This protein binds this small molecule.
Small molecule (SMILES): [H]/N=C(/N)c1cc(-c2cccc(NC(=O)C(C)(C)Oc3ccc(C(C)=O)cc3)c2)cs1

Sequence of chain 1.A:
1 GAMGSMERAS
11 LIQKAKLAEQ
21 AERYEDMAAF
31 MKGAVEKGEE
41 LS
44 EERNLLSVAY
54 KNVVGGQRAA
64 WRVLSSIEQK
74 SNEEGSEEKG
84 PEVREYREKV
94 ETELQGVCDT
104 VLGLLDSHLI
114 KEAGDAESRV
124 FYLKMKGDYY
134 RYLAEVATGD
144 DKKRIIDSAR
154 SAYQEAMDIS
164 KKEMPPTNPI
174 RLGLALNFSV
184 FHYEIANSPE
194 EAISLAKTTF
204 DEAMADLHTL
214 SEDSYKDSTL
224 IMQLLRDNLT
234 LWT

Binding-site contacts:
Ligand atom C04 contacts residue ASN47 of chain 1.A at 4.3 Å.
Ligand atom C09 contacts residue CSO43 of chain 1.A at 3.8 Å.
Ligand atom C21 contacts residue LYS127 of chain 1.A at 3.8 Å.
Ligand atom C07 contacts residue ASN47 of chain 1.A at 3.7 Å.
Ligand atom C25 contacts residue VAL5 of chain 1.B at 4.3 Å (hydrophobic).
Ligand atom S30 contacts residue GLU44 of chain 1.A at 3.7 Å.
Ligand atom C02 contacts residue LEU48 of chain 1.A at 4.1 Å (hydrophobic).
Ligand atom C24 contacts residue PRO172 of chain 1.A at 3.6 Å (hydrophobic).
Ligand atom C17 contacts residue ILE224 of chain 1.A at 4.3 Å (hydrophobic).
Ligand atom C25 contacts residue PRO172 of chain 1.A at 4.0 Å (hydrophobic).
Ligand atom C28 contacts residue ASN47 of chain 1.A at 4.0 Å.
Ligand atom C29 contacts residue ASN47 of chain 1.A at 3.6 Å.
Ligand atom C15 contacts residue LEU223 of chain 1.A at 3.6 Å (hydrophobic).
Ligand atom C05 contacts residue ASN47 of chain 1.A at 4.0 Å.
Ligand atom N01 contacts residue VAL51 of chain 1.A at 3.9 Å.
Ligand atom N03 contacts residue GLU19 of chain 1.A at 2.7 Å (salt-bridge).
Ligand atom O23 contacts residue LYS127 of chain 1.A at 2.8 Å (salt-bridge).
Ligand atom S30 contacts residue ASN47 of chain 1.A at 4.1 Å.
Ligand atom C22 contacts residue ILE173 of chain 1.A at 3.7 Å (hydrophobic).
Ligand atom N01 contacts residue GLU19 of chain 1.A at 2.7 Å (salt-bridge).
Ligand atom N03 contacts residue LEU48 of chain 1.A at 3.4 Å.
Ligand atom C09 contacts residue ASN47 of chain 1.A at 4.0 Å.
Ligand atom C19 contacts residue VAL5 of chain 1.B at 3.8 Å (hydrophobic).
Ligand atom C11 contacts residue ASN47 of chain 1.A at 4.3 Å.
Ligand atom C08 contacts residue ASN47 of chain 1.A at 3.6 Å.
Ligand atom C10 contacts residue ASN47 of chain 1.A at 4.3 Å.
Ligand atom C29 contacts residue GLU44 of chain 1.A at 4.1 Å.
Ligand atom C21 contacts residue PHE124 of chain 1.A at 4.4 Å (hydrophobic).
Ligand atom C18 contacts residue VAL5 of chain 1.B at 4.4 Å (hydrophobic).
Ligand atom C22 contacts residue LYS127 of chain 1.A at 4.0 Å.
Ligand atom O16 contacts residue ILE224 of chain 1.A at 4.3 Å.
Ligand atom C25 contacts residue ILE224 of chain 1.A at 3.3 Å (hydrophobic).
Ligand atom C02 contacts residue GLU19 of chain 1.A at 3.5 Å.
Ligand atom C20 contacts residue VAL5 of chain 1.B at 4.0 Å (hydrophobic).
Ligand atom C24 contacts residue ILE224 of chain 1.A at 4.0 Å (hydrophobic).
Ligand atom C08 contacts residue CSO43 of chain 1.A at 3.5 Å.
Ligand atom C24 contacts residue VAL5 of chain 1.B at 3.9 Å (hydrophobic).
Ligand atom O23 contacts residue VAL5 of chain 1.B at 3.7 Å.
Ligand atom C06 contacts residue ASN47 of chain 1.A at 3.6 Å.
Ligand atom C22 contacts residue PHE124 of chain 1.A at 3.6 Å (hydrophobic).

Sequence of chain 1.B:
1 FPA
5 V